The small molecule below binds the protein below.
Small molecule (SMILES): CC(=O)N[C@@H]1[C@@H](O)[C@H](O)[C@@H](CO)O[C@H]1O

Sequence of chain 1.A:
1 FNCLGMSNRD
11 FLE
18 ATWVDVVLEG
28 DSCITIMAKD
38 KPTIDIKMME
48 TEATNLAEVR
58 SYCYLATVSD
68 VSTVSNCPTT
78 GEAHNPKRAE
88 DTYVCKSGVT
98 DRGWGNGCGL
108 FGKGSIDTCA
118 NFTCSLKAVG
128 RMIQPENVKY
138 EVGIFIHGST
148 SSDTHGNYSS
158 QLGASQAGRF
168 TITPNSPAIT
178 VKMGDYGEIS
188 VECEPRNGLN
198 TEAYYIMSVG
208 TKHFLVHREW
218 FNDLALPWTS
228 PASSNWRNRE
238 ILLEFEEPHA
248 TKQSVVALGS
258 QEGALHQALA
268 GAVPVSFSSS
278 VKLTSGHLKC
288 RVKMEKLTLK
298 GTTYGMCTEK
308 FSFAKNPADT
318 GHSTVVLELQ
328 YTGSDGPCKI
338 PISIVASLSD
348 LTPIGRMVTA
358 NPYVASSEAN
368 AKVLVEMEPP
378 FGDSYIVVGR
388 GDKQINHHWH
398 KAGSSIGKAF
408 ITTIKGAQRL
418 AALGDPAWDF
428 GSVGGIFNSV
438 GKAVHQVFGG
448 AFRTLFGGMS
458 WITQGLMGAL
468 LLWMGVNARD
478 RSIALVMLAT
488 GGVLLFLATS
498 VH

Binding-site contacts:
Ligand atom O5 contacts residue SER156 of chain 1.A at 3.9 Å.
Ligand atom C2 contacts residue SER156 of chain 1.A at 4.3 Å.
Ligand atom N2 contacts residue ASN154 of chain 1.A at 3.0 Å (h-bond).
Ligand atom C1 contacts residue SER156 of chain 1.A at 3.3 Å.
Ligand atom C3 contacts residue ASN154 of chain 1.A at 3.9 Å.
Ligand atom C2 contacts residue ASN154 of chain 1.A at 2.5 Å.
Ligand atom O7 contacts residue ASN154 of chain 1.A at 3.6 Å.
Ligand atom C7 contacts residue ASN154 of chain 1.A at 3.4 Å.
Ligand atom C5 contacts residue ASN154 of chain 1.A at 3.6 Å.
Ligand atom N2 contacts residue SER156 of chain 1.A at 4.2 Å.
Ligand atom O5 contacts residue ASN154 of chain 1.A at 2.4 Å (h-bond).
Ligand atom C4 contacts residue ASN154 of chain 1.A at 4.2 Å.
Ligand atom C5 contacts residue SER156 of chain 1.A at 3.9 Å.
Ligand atom C8 contacts residue ASN154 of chain 1.A at 3.9 Å.
Ligand atom C1 contacts residue ASN154 of chain 1.A at 1.4 Å.